Binding-site contacts:
Ligand atom C8 contacts residue GLN641 of chain 1.B at 3.5 Å.
Ligand atom C1 contacts residue ASN613 of chain 1.B at 1.4 Å.
Ligand atom C2 contacts residue ASN613 of chain 1.B at 2.4 Å.
Ligand atom O5 contacts residue ASN613 of chain 1.B at 2.4 Å (h-bond).
Ligand atom N2 contacts residue ASN613 of chain 1.B at 2.9 Å (h-bond).
Ligand atom C5 contacts residue ASN613 of chain 1.B at 3.7 Å.
Ligand atom C4 contacts residue ASN613 of chain 1.B at 4.2 Å.
Ligand atom C8 contacts residue ASN613 of chain 1.B at 4.5 Å.
Ligand atom C3 contacts residue ASN613 of chain 1.B at 3.8 Å.
Ligand atom C7 contacts residue ASN613 of chain 1.B at 4.0 Å.

Sequence of chain 1.B:
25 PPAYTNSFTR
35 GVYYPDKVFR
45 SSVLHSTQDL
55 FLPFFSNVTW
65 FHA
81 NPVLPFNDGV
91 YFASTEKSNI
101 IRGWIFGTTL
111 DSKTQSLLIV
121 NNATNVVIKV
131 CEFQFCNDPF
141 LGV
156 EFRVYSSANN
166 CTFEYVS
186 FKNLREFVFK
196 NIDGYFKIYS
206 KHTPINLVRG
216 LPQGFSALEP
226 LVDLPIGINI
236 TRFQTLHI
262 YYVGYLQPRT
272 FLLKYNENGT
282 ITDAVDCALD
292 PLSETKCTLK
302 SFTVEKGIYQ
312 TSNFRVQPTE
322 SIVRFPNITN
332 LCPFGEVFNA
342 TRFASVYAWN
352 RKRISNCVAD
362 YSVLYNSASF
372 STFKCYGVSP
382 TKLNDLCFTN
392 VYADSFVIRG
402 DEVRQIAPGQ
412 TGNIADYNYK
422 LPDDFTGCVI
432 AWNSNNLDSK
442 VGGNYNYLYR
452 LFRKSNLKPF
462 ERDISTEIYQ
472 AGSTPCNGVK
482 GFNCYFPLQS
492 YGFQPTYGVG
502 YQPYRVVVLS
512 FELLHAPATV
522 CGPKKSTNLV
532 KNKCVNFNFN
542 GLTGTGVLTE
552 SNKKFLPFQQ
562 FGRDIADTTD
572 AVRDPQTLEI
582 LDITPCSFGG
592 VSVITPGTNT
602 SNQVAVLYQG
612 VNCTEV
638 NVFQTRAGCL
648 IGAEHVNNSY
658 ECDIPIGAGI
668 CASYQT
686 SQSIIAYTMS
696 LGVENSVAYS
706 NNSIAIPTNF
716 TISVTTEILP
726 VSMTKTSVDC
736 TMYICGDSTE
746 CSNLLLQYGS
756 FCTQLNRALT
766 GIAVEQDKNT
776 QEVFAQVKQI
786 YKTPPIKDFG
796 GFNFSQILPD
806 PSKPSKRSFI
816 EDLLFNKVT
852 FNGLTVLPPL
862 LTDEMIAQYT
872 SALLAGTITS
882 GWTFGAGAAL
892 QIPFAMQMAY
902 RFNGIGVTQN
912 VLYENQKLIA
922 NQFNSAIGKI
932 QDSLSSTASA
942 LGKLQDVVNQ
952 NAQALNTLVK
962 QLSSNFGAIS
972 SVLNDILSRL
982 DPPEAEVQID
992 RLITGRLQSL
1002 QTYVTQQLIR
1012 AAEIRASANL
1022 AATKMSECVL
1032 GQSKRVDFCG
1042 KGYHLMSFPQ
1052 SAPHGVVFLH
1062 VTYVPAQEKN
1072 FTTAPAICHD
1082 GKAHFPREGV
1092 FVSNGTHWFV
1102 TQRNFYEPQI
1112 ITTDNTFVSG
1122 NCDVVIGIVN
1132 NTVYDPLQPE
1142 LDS

This small molecule binds to this protein.
Small molecule (SMILES): CC(=O)N[C@@H]1[C@@H](O)[C@H](O)[C@@H](CO)O[C@H]1O